This protein binds this small molecule.
Small molecule (SMILES): Cc1cc(N)nc(CCc2cncc([C@H](CN)Cc3cc(C)cc(N)n3)c2)c1

Binding-site contacts:
Ligand atom C02 contacts residue HEM1 of chain 1.C at 3.9 Å.
Ligand atom N01 contacts residue PRO269 of chain 1.A at 3.8 Å.
Ligand atom C08 contacts residue GLU296 of chain 1.A at 3.2 Å.
Ligand atom C07 contacts residue HEM1 of chain 1.C at 3.7 Å.
Ligand atom N02 contacts residue HEM1 of chain 1.C at 3.5 Å.
Ligand atom C18 contacts residue HEM1 of chain 1.C at 3.8 Å.
Ligand atom N21 contacts residue HEM1 of chain 1.C at 2.7 Å (h-bond).
Ligand atom C26 contacts residue HEM1 of chain 1.C at 3.5 Å.
Ligand atom N02 contacts residue GLU296 of chain 1.A at 2.7 Å (salt-bridge).
Ligand atom N19 contacts residue HEM1 of chain 1.C at 2.8 Å (h-bond).
Ligand atom N22 contacts residue HEM1 of chain 1.C at 2.8 Å (h-bond).
Ligand atom N11 contacts residue GLN182 of chain 1.A at 3.4 Å (h-bond).
Ligand atom C02 contacts residue PRO269 of chain 1.A at 3.8 Å (hydrophobic).
Ligand atom C12 contacts residue GLN182 of chain 1.A at 3.1 Å.
Ligand atom C22 contacts residue HEM1 of chain 1.C at 3.6 Å.
Ligand atom C06 contacts residue GLU296 of chain 1.A at 3.3 Å.
Ligand atom C22 contacts residue TYR410 of chain 1.A at 3.9 Å (hydrophobic).
Ligand atom C20 contacts residue HEM1 of chain 1.C at 3.6 Å.
Ligand atom C08 contacts residue HEM1 of chain 1.C at 3.6 Å.
Ligand atom C15 contacts residue HEM1 of chain 1.C at 3.3 Å.
Ligand atom N22 contacts residue ARG118 of chain 1.A at 3.6 Å.
Ligand atom N02 contacts residue TRP291 of chain 1.A at 2.8 Å (h-bond).
Ligand atom N01 contacts residue GLU296 of chain 1.A at 2.5 Å (salt-bridge).
Ligand atom C07 contacts residue PHE288 of chain 1.A at 3.8 Å (hydrophobic).
Ligand atom C23 contacts residue LEU41 of chain 1.A at 3.8 Å (hydrophobic).
Ligand atom C24 contacts residue MET40 of chain 1.A at 3.8 Å (hydrophobic).
Ligand atom C14 contacts residue HEM1 of chain 1.C at 3.1 Å.
Ligand atom C13 contacts residue HEM1 of chain 1.C at 3.5 Å.
Ligand atom C23 contacts residue TYR410 of chain 1.A at 3.8 Å (hydrophobic).
Ligand atom C05 contacts residue VAL271 of chain 1.A at 3.7 Å (hydrophobic).
Ligand atom C03 contacts residue HEM1 of chain 1.C at 3.5 Å.
Ligand atom C17 contacts residue HEM1 of chain 1.C at 3.3 Å.
Ligand atom C09 contacts residue VAL271 of chain 1.A at 3.5 Å (hydrophobic).
Ligand atom C18 contacts residue H4B1 of chain 1.D at 3.6 Å.
Ligand atom N02 contacts residue TYR292 of chain 1.A at 3.8 Å.
Ligand atom C02 contacts residue TRP291 of chain 1.A at 3.9 Å (hydrophobic).
Ligand atom C27 contacts residue TRP10 of chain 1.B at 3.6 Å (hydrophobic).
Ligand atom C02 contacts residue GLU296 of chain 1.A at 3.5 Å.
Ligand atom N19 contacts residue H4B1 of chain 1.D at 2.8 Å (h-bond).
Ligand atom C16 contacts residue HEM1 of chain 1.C at 3.8 Å.

Sequence of chain 1.A:
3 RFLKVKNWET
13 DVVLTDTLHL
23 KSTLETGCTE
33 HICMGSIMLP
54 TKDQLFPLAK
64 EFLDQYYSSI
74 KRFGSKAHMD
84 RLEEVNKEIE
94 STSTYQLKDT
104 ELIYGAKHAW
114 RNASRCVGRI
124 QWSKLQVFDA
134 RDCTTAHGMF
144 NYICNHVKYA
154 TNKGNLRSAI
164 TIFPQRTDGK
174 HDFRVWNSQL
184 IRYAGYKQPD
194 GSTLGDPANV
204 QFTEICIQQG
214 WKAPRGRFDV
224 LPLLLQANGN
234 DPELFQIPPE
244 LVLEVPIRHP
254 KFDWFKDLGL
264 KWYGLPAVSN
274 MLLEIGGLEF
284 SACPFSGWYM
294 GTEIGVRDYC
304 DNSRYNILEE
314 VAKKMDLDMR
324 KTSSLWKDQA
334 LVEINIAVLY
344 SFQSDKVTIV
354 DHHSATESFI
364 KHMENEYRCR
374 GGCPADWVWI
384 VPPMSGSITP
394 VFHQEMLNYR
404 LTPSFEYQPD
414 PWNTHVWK

Sequence of chain 1.B:
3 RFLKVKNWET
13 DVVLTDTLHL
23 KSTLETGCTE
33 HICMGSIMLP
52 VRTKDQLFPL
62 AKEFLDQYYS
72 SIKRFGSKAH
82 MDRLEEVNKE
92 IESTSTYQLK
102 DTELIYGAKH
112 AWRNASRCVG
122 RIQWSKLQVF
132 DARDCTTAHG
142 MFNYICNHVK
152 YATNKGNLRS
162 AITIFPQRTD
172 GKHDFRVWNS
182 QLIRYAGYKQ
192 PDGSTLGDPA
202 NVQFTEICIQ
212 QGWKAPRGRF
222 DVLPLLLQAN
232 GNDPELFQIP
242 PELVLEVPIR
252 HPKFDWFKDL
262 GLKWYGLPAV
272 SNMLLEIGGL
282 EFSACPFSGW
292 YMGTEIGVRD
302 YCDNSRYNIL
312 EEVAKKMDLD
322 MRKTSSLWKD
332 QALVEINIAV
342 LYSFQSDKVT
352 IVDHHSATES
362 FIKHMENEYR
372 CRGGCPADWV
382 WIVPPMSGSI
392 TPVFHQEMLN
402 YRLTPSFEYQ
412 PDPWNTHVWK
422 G